Binding-site contacts:
Ligand atom F22 contacts residue PHE141 of chain 2.D at 3.6 Å.
Ligand atom F39 contacts residue PHE60 of chain 2.D at 3.9 Å.
Ligand atom O42 contacts residue TRP249 of chain 2.D at 3.2 Å.
Ligand atom O42 contacts residue HIS227 of chain 2.D at 2.6 Å (h-bond).
Ligand atom F37 contacts residue GLN230 of chain 2.D at 3.5 Å.
Ligand atom F40 contacts residue LEU245 of chain 2.D at 3.9 Å.
Ligand atom C25 contacts residue HIS227 of chain 2.D at 3.3 Å.
Ligand atom F41 contacts residue LEU241 of chain 2.D at 3.1 Å.
Ligand atom C06 contacts residue PHE63 of chain 2.D at 3.9 Å (hydrophobic).
Ligand atom C19 contacts residue THR108 of chain 2.D at 3.3 Å.
Ligand atom F21 contacts residue ILE145 of chain 2.D at 3.5 Å.
Ligand atom F40 contacts residue ALA67 of chain 2.D at 3.6 Å.
Ligand atom C04 contacts residue TYR127 of chain 2.D at 3.7 Å (hydrophobic).
Ligand atom C33 contacts residue HIS227 of chain 2.D at 3.4 Å.
Ligand atom F37 contacts residue HIS227 of chain 2.D at 3.0 Å.
Ligand atom C05 contacts residue PHE63 of chain 2.D at 3.4 Å (hydrophobic).
Ligand atom F41 contacts residue PHE60 of chain 2.D at 3.7 Å.
Ligand atom C16 contacts residue THR108 of chain 2.D at 3.3 Å.
Ligand atom O14 contacts residue MET104 of chain 2.D at 3.8 Å.
Ligand atom C02 contacts residue THR108 of chain 2.D at 3.7 Å.
Ligand atom C24 contacts residue MET104 of chain 2.D at 3.7 Å (hydrophobic).
Ligand atom F22 contacts residue LEU105 of chain 2.D at 3.9 Å.
Ligand atom F35 contacts residue LEU137 of chain 2.D at 3.4 Å.
Ligand atom F20 contacts residue LEU105 of chain 2.D at 3.4 Å.
Ligand atom F20 contacts residue THR108 of chain 2.D at 3.2 Å.
Ligand atom C05 contacts residue LEU66 of chain 2.D at 3.6 Å (hydrophobic).
Ligand atom C24 contacts residue ILE101 of chain 2.D at 3.7 Å (hydrophobic).
Ligand atom C26 contacts residue HIS227 of chain 2.D at 3.6 Å.
Ligand atom O13 contacts residue ALA67 of chain 2.D at 3.2 Å.
Ligand atom F41 contacts residue THR64 of chain 2.D at 3.8 Å.
Ligand atom O14 contacts residue THR108 of chain 2.D at 3.4 Å (h-bond).
Ligand atom F21 contacts residue LEU105 of chain 2.D at 3.6 Å.
Ligand atom C25 contacts residue TRP249 of chain 2.D at 3.8 Å (hydrophobic).
Ligand atom F21 contacts residue THR108 of chain 2.D at 3.1 Å.
Ligand atom F20 contacts residue MET104 of chain 2.D at 3.2 Å.
Ligand atom C04 contacts residue LEU66 of chain 2.D at 3.9 Å (hydrophobic).
Ligand atom F40 contacts residue THR64 of chain 2.D at 3.9 Å.
Ligand atom O13 contacts residue MET104 of chain 2.D at 3.3 Å.
Ligand atom C34 contacts residue HIS227 of chain 2.D at 3.6 Å.
Ligand atom F37 contacts residue PHE141 of chain 2.D at 3.7 Å.

Sequence of chain 2.D:
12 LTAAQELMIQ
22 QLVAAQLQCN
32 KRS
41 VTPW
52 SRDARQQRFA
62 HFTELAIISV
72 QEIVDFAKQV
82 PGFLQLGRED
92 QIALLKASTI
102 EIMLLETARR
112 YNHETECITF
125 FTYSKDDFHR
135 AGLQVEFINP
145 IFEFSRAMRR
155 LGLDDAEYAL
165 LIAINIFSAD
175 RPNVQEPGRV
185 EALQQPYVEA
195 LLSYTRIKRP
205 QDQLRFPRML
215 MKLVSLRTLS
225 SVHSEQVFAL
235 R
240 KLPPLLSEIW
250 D

The small molecule below binds the protein below.
Small molecule (SMILES): O=S(=O)(c1ccccc1)N(CC(F)(F)F)c1ccc(C(O)(C(F)(F)F)C(F)(F)F)cc1